This protein binds this small molecule.
Small molecule (SMILES): CN(C)CCc1cc(F)c(F)c(CCc2cccc(N)n2)c1

Binding-site contacts:
Ligand atom C20 contacts residue H4B1 of chain 1.J at 3.5 Å.
Ligand atom C12 contacts residue HEM1 of chain 1.I at 3.3 Å.
Ligand atom C13 contacts residue HEM1 of chain 1.I at 3.5 Å.
Ligand atom C16 contacts residue HEM1 of chain 1.I at 3.8 Å.
Ligand atom F12 contacts residue MET274 of chain 1.B at 2.6 Å.
Ligand atom F11 contacts residue PHE288 of chain 1.B at 3.4 Å.
Ligand atom C07 contacts residue GLU296 of chain 1.B at 3.6 Å.
Ligand atom C06 contacts residue GLU296 of chain 1.B at 3.5 Å.
Ligand atom N02 contacts residue MET293 of chain 1.B at 3.8 Å.
Ligand atom C08 contacts residue VAL271 of chain 1.B at 3.6 Å (hydrophobic).
Ligand atom F11 contacts residue HEM1 of chain 1.I at 3.2 Å.
Ligand atom N02 contacts residue PRO269 of chain 1.B at 3.8 Å.
Ligand atom N01 contacts residue GLU296 of chain 1.B at 2.7 Å (salt-bridge).
Ligand atom C15 contacts residue HEM1 of chain 1.I at 3.1 Å.
Ligand atom C04 contacts residue HEM1 of chain 1.I at 3.7 Å.
Ligand atom C02 contacts residue PRO269 of chain 1.B at 3.8 Å (hydrophobic).
Ligand atom C02 contacts residue HEM1 of chain 1.I at 3.6 Å.
Ligand atom C07 contacts residue VAL271 of chain 1.B at 3.9 Å (hydrophobic).
Ligand atom C02 contacts residue TRP291 of chain 1.B at 3.6 Å (hydrophobic).
Ligand atom C14 contacts residue HEM1 of chain 1.I at 3.6 Å.
Ligand atom C05 contacts residue VAL271 of chain 1.B at 3.9 Å (hydrophobic).
Ligand atom F11 contacts residue VAL271 of chain 1.B at 3.3 Å.
Ligand atom C03 contacts residue HEM1 of chain 1.I at 3.4 Å.
Ligand atom N02 contacts residue TRP291 of chain 1.B at 2.6 Å (h-bond).
Ligand atom N02 contacts residue HEM1 of chain 1.I at 3.6 Å.
Ligand atom N02 contacts residue GLU296 of chain 1.B at 2.5 Å (salt-bridge).
Ligand atom F12 contacts residue HEM1 of chain 1.I at 3.2 Å.
Ligand atom C20 contacts residue MET40 of chain 1.B at 3.7 Å (hydrophobic).
Ligand atom C03 contacts residue TRP291 of chain 1.B at 3.7 Å (hydrophobic).
Ligand atom F12 contacts residue VAL271 of chain 1.B at 3.8 Å.
Ligand atom C20 contacts residue TRP382 of chain 1.B at 3.6 Å (hydrophobic).
Ligand atom C17 contacts residue HEM1 of chain 1.I at 3.4 Å.
Ligand atom C11 contacts residue VAL271 of chain 1.B at 3.4 Å (hydrophobic).
Ligand atom N02 contacts residue TYR292 of chain 1.B at 3.5 Å.
Ligand atom C12 contacts residue MET274 of chain 1.B at 3.9 Å (hydrophobic).
Ligand atom C03 contacts residue PRO269 of chain 1.B at 3.8 Å (hydrophobic).
Ligand atom C16 contacts residue VAL271 of chain 1.B at 3.5 Å (hydrophobic).
Ligand atom C11 contacts residue HEM1 of chain 1.I at 3.2 Å.
Ligand atom C08 contacts residue HEM1 of chain 1.I at 3.6 Å.
Ligand atom C02 contacts residue GLU296 of chain 1.B at 3.4 Å.

Sequence of chain 1.B:
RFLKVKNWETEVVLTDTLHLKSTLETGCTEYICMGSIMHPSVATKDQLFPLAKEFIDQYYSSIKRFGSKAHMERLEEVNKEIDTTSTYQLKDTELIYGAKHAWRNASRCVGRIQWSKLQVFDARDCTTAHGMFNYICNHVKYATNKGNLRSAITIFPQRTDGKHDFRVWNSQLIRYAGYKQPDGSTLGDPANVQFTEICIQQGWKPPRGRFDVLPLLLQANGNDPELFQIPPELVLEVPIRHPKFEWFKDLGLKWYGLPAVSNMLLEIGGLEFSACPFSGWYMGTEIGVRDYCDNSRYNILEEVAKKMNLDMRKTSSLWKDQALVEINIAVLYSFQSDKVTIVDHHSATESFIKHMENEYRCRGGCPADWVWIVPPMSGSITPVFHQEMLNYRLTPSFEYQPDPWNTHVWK